Sequence of chain 1.B:
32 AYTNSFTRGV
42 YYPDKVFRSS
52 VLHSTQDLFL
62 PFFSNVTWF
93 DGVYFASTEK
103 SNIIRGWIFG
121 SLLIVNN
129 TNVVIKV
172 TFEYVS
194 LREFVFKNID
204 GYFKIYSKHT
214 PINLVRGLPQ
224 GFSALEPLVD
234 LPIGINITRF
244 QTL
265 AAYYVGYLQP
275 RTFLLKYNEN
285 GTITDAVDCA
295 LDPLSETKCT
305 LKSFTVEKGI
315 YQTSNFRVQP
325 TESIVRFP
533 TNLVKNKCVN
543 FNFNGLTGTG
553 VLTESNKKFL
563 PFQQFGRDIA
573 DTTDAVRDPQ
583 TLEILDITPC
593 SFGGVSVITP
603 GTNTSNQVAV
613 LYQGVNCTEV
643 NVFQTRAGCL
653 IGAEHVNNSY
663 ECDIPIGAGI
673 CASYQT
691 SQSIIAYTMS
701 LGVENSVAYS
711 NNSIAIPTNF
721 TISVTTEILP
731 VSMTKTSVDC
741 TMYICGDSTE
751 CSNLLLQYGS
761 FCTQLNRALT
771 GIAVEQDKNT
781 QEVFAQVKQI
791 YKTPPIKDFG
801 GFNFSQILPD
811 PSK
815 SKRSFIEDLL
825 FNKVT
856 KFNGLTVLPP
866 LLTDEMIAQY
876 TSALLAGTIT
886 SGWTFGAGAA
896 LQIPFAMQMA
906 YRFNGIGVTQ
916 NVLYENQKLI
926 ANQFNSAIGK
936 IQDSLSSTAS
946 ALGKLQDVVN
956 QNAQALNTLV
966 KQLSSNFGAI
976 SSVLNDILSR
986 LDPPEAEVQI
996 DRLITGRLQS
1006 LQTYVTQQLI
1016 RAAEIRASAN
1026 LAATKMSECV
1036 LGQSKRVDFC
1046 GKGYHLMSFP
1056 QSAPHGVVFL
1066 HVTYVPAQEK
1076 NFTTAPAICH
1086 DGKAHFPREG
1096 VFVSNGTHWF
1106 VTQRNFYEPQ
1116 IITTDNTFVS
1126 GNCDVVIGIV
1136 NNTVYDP

Binding-site contacts:
Ligand atom C5 contacts residue ASN1136 of chain 1.B at 3.7 Å.
Ligand atom C4 contacts residue ASN1136 of chain 1.B at 4.2 Å.
Ligand atom O7 contacts residue ASN1136 of chain 1.B at 3.7 Å.
Ligand atom C7 contacts residue ASN1136 of chain 1.B at 3.5 Å.
Ligand atom N2 contacts residue ASN1136 of chain 1.B at 2.9 Å (h-bond).
Ligand atom O5 contacts residue ASN1136 of chain 1.B at 2.4 Å (h-bond).
Ligand atom C3 contacts residue ASN1136 of chain 1.B at 3.8 Å.
Ligand atom C2 contacts residue ASN1136 of chain 1.B at 2.5 Å.
Ligand atom C1 contacts residue ASN1136 of chain 1.B at 1.4 Å.

This small molecule binds to this protein.
Small molecule (SMILES): CC(=O)N[C@@H]1[C@@H](O)[C@H](O)[C@@H](CO)O[C@H]1O